A protein and the small-molecule ligand that binds it are described below.
Small molecule (SMILES): CC(=O)N[C@@H]1[C@@H](O)[C@H](O)[C@@H](CO)O[C@H]1O

Binding-site contacts:
Ligand atom N2 contacts residue VAL11 of chain 1.A at 4.0 Å.
Ligand atom C7 contacts residue ASN10 of chain 1.A at 3.9 Å.
Ligand atom C8 contacts residue THR98 of chain 1.A at 3.9 Å.
Ligand atom C3 contacts residue ASN10 of chain 1.A at 2.9 Å.
Ligand atom N2 contacts residue ASN10 of chain 1.A at 3.0 Å (h-bond).
Ligand atom C5 contacts residue ASN10 of chain 1.A at 2.8 Å.
Ligand atom C1 contacts residue ASN10 of chain 1.A at 1.5 Å.
Ligand atom O7 contacts residue VAL11 of chain 1.A at 4.5 Å.
Ligand atom C8 contacts residue GLU9 of chain 1.A at 4.5 Å.
Ligand atom O3 contacts residue ASN10 of chain 1.A at 4.2 Å.
Ligand atom C7 contacts residue VAL11 of chain 1.A at 4.2 Å (hydrophobic).
Ligand atom C4 contacts residue ASN10 of chain 1.A at 3.4 Å.
Ligand atom O7 contacts residue THR98 of chain 1.A at 4.4 Å.
Ligand atom C6 contacts residue ASN10 of chain 1.A at 4.2 Å.
Ligand atom C2 contacts residue ASN10 of chain 1.A at 2.5 Å.
Ligand atom O4 contacts residue ASN10 of chain 1.A at 4.3 Å.
Ligand atom C8 contacts residue ASN10 of chain 1.A at 4.2 Å.
Ligand atom O5 contacts residue ASN10 of chain 1.A at 2.4 Å (h-bond).

Sequence of chain 1.A:
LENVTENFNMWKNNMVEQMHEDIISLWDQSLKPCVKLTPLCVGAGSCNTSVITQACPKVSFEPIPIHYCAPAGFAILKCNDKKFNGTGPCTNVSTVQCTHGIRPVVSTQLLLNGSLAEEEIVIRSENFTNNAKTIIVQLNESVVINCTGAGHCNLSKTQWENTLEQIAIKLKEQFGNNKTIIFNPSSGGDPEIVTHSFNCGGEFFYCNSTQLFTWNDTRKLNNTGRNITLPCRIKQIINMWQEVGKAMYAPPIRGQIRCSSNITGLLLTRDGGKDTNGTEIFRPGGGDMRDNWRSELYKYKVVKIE